Sequence of chain 56.D:
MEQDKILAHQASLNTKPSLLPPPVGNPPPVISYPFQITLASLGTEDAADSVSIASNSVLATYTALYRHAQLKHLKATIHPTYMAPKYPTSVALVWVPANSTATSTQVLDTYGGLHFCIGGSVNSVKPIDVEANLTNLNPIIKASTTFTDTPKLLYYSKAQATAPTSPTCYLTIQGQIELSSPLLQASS

Sequence of chain 56.C:
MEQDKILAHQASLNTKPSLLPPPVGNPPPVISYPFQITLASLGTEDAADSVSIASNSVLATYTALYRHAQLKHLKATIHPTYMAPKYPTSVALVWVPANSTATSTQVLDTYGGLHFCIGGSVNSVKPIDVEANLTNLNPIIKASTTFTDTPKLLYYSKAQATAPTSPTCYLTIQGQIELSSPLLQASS

Binding-site contacts:
Ligand atom OP2 contacts residue ASN133 of chain 56.C at 2.5 Å.
Ligand atom N3 contacts residue VAL107 of chain 56.C at 2.9 Å.
Ligand atom C6 contacts residue TYR111 of chain 56.C at 3.1 Å (hydrophobic).
Ligand atom OP1 contacts residue ASN136 of chain 56.C at 2.4 Å (h-bond).
Ligand atom N1 contacts residue VAL94 of chain 56.C at 1.9 Å.
Ligand atom C4 contacts residue VAL94 of chain 56.C at 2.8 Å (hydrophobic).
Ligand atom N3 contacts residue LEU93 of chain 56.C at 1.6 Å (h-bond).
Ligand atom O4' contacts residue TRP95 of chain 56.C at 2.8 Å (h-bond).
Ligand atom C6 contacts residue VAL94 of chain 56.C at 1.8 Å (hydrophobic).
Ligand atom N1 contacts residue GLY113 of chain 56.C at 2.8 Å.
Ligand atom O2' contacts residue TRP95 of chain 56.C at 2.5 Å.
Ligand atom O4 contacts residue GLU131 of chain 56.C at 2.6 Å (salt-bridge).
Ligand atom C4' contacts residue TRP95 of chain 56.C at 3.0 Å (hydrophobic).
Ligand atom C1' contacts residue VAL94 of chain 56.C at 2.6 Å (hydrophobic).
Ligand atom C4 contacts residue LEU114 of chain 56.C at 2.8 Å (hydrophobic).
Ligand atom O4 contacts residue LEU114 of chain 56.C at 2.8 Å (h-bond).
Ligand atom C4 contacts residue LEU93 of chain 56.C at 2.9 Å (hydrophobic).
Ligand atom N1 contacts residue GLY112 of chain 56.C at 2.9 Å (h-bond).
Ligand atom O2 contacts residue VAL94 of chain 56.C at 1.5 Å.
Ligand atom C5 contacts residue VAL94 of chain 56.C at 2.5 Å (hydrophobic).
Ligand atom O4' contacts residue VAL94 of chain 56.C at 2.7 Å.
Ligand atom N3 contacts residue LEU114 of chain 56.C at 2.9 Å (h-bond).
Ligand atom C5 contacts residue THR110 of chain 56.C at 2.9 Å.
Ligand atom C2 contacts residue GLY113 of chain 56.C at 2.8 Å.
Ligand atom C2 contacts residue LEU93 of chain 56.C at 2.0 Å (hydrophobic).
Ligand atom N3 contacts residue VAL94 of chain 56.C at 2.3 Å.
Ligand atom C6 contacts residue GLY112 of chain 56.C at 2.2 Å.
Ligand atom N3 contacts residue GLY113 of chain 56.C at 2.1 Å.
Ligand atom O4 contacts residue VAL107 of chain 56.C at 1.8 Å.
Ligand atom C1' contacts residue TRP95 of chain 56.C at 2.4 Å (hydrophobic).
Ligand atom C4 contacts residue VAL107 of chain 56.C at 2.6 Å (hydrophobic).
Ligand atom C6 contacts residue GLY113 of chain 56.C at 1.8 Å.
Ligand atom C5 contacts residue GLY113 of chain 56.C at 1.2 Å.
Ligand atom O5' contacts residue ASN133 of chain 56.C at 2.9 Å (h-bond).
Ligand atom C2 contacts residue VAL94 of chain 56.C at 1.7 Å (hydrophobic).
Ligand atom O3' contacts residue GLU131 of chain 56.C at 2.8 Å (salt-bridge).
Ligand atom O2 contacts residue LEU93 of chain 56.C at 1.9 Å (h-bond).
Ligand atom O4 contacts residue GLY113 of chain 56.C at 2.0 Å.
Ligand atom C4 contacts residue GLY113 of chain 56.C at 1.2 Å.
Ligand atom C5 contacts residue GLY112 of chain 56.C at 2.6 Å.

The protein below binds the small molecule below.
Small molecule (SMILES): O=c1ccn([C@@H]2O[C@H](CO[P](=O)(O)O[C@H]3[C@@H](O)[C@H](n4ccc(=O)[nH]c4=O)O[C@@H]3COP(=O)(O)O)[C@@H](O)[C@H]2O)c(=O)[nH]1

Sequence of chain 57.C:
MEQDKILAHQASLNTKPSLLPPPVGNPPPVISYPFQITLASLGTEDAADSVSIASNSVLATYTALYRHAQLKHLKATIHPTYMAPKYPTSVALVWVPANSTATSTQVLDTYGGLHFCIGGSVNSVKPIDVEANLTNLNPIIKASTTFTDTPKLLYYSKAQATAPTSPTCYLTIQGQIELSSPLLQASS